This protein binds this small molecule.
Small molecule (SMILES): CC(=O)N[C@H]1[C@H](O[C@H]2[C@H](O)[C@@H](NC(C)=O)CO[C@@H]2CO)O[C@H](CO)[C@@H](O[C@@H]2O[C@H](CO[C@H]3O[C@H](CO)[C@@H](O)[C@H](O)[C@@H]3O)[C@@H](O)[C@H](O[C@H]3O[C@H](CO)[C@@H](O)[C@H](O)[C@@H]3O[C@H]3O[C@H](CO)[C@@H](O)[C@H](O)[C@@H]3O)[C@@H]2O)[C@@H]1O

Sequence of chain 1.A:
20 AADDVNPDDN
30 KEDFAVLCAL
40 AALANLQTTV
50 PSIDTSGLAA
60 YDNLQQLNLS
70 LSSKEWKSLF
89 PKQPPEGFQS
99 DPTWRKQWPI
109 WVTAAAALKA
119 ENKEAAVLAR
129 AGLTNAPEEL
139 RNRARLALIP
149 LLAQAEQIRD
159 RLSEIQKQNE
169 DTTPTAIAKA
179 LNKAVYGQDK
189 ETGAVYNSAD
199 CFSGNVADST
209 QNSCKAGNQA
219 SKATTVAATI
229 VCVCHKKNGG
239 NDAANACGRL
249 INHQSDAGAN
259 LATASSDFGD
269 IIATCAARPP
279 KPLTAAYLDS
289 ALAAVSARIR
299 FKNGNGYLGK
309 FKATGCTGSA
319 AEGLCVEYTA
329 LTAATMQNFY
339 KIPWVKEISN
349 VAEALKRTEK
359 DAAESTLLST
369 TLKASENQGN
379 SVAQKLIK

Binding-site contacts:
Ligand atom C5 contacts residue ASP99 of chain 1.A at 3.7 Å.
Ligand atom C2 contacts residue ASN67 of chain 1.A at 2.4 Å.
Ligand atom C3 contacts residue ASN67 of chain 1.A at 3.7 Å.
Ligand atom O4 contacts residue ASP99 of chain 1.A at 2.9 Å (salt-bridge).
Ligand atom C2 contacts residue ASP99 of chain 1.A at 3.7 Å.
Ligand atom C8 contacts residue GLN64 of chain 1.A at 3.7 Å.
Ligand atom C6 contacts residue THR101 of chain 1.A at 3.7 Å.
Ligand atom O7 contacts residue TRP109 of chain 1.A at 2.8 Å (h-bond).
Ligand atom O3 contacts residue TRP109 of chain 1.A at 3.5 Å.
Ligand atom C3 contacts residue ASP99 of chain 1.A at 3.4 Å.
Ligand atom C8 contacts residue GLN105 of chain 1.A at 3.8 Å.
Ligand atom O5 contacts residue SER71 of chain 1.A at 3.5 Å (h-bond).
Ligand atom O7 contacts residue GLN105 of chain 1.A at 3.4 Å (h-bond).
Ligand atom C8 contacts residue LEU150 of chain 1.A at 3.8 Å (hydrophobic).
Ligand atom O5 contacts residue ASN67 of chain 1.A at 2.3 Å (h-bond).
Ligand atom C4 contacts residue ASP99 of chain 1.A at 3.8 Å.
Ligand atom C5 contacts residue ASN67 of chain 1.A at 3.6 Å.
Ligand atom C6 contacts residue THR101 of chain 1.A at 3.1 Å.
Ligand atom O6 contacts residue SER71 of chain 1.A at 2.6 Å (h-bond).
Ligand atom C7 contacts residue GLN64 of chain 1.A at 3.6 Å.
Ligand atom O7 contacts residue GLN64 of chain 1.A at 3.1 Å (h-bond).
Ligand atom O4 contacts residue TRP102 of chain 1.A at 3.1 Å (h-bond).
Ligand atom O4 contacts residue TRP75 of chain 1.A at 3.6 Å.
Ligand atom C6 contacts residue TRP75 of chain 1.A at 3.7 Å (hydrophobic).
Ligand atom C6 contacts residue PHE96 of chain 1.A at 3.5 Å (hydrophobic).
Ligand atom O6 contacts residue TRP102 of chain 1.A at 3.3 Å (h-bond).
Ligand atom O4 contacts residue PRO100 of chain 1.A at 3.4 Å.
Ligand atom O6 contacts residue THR101 of chain 1.A at 3.7 Å.
Ligand atom N2 contacts residue ASN67 of chain 1.A at 2.9 Å (h-bond).
Ligand atom C1 contacts residue TRP75 of chain 1.A at 3.6 Å (hydrophobic).
Ligand atom C1 contacts residue ASN67 of chain 1.A at 1.4 Å.
Ligand atom O5 contacts residue PHE96 of chain 1.A at 3.5 Å.
Ligand atom O3 contacts residue ASP99 of chain 1.A at 3.1 Å (salt-bridge).
Ligand atom O6 contacts residue ARG143 of chain 1.A at 3.2 Å (salt-bridge).
Ligand atom O2 contacts residue TRP102 of chain 1.A at 2.9 Å (h-bond).
Ligand atom C6 contacts residue SER71 of chain 1.A at 3.4 Å.
Ligand atom O4 contacts residue THR101 of chain 1.A at 3.5 Å (h-bond).
Ligand atom O2 contacts residue ASP99 of chain 1.A at 2.6 Å (salt-bridge).
Ligand atom O2 contacts residue PHE96 of chain 1.A at 3.8 Å.
Ligand atom O6 contacts residue THR101 of chain 1.A at 3.2 Å.